Binding-site contacts:
Ligand atom N03 contacts residue PRO99 of chain 1.B at 3.6 Å.
Ligand atom C06 contacts residue TYR324 of chain 1.B at 3.7 Å (hydrophobic).
Ligand atom C10 contacts residue PHE195 of chain 1.B at 3.9 Å (hydrophobic).
Ligand atom C19 contacts residue GLN102 of chain 1.B at 3.8 Å.
Ligand atom N02 contacts residue PRO99 of chain 1.B at 3.8 Å.
Ligand atom C17 contacts residue GLU180 of chain 1.B at 3.4 Å.
Ligand atom C15 contacts residue PHE195 of chain 1.B at 4.0 Å (hydrophobic).
Ligand atom C09 contacts residue PHE195 of chain 1.B at 4.1 Å (hydrophobic).
Ligand atom C10 contacts residue SER291 of chain 1.B at 4.0 Å.
Ligand atom O03 contacts residue PRO99 of chain 1.B at 3.5 Å.
Ligand atom C12 contacts residue GLN155 of chain 1.B at 3.8 Å.
Ligand atom O01 contacts residue ILE290 of chain 1.B at 3.8 Å.
Ligand atom C15 contacts residue GLU180 of chain 1.B at 3.8 Å.
Ligand atom C06 contacts residue ILE98 of chain 1.B at 3.9 Å (hydrophobic).
Ligand atom C01 contacts residue HIS192 of chain 1.B at 3.5 Å.
Ligand atom C10 contacts residue ILE290 of chain 1.B at 4.0 Å (hydrophobic).
Ligand atom C15 contacts residue GLN155 of chain 1.B at 2.9 Å.
Ligand atom C05 contacts residue ILE98 of chain 1.B at 3.6 Å (hydrophobic).
Ligand atom C05 contacts residue ALA78 of chain 1.B at 4.1 Å (hydrophobic).
Ligand atom C13 contacts residue VAL106 of chain 1.B at 3.7 Å (hydrophobic).
Ligand atom C16 contacts residue GLN155 of chain 1.B at 4.0 Å.
Ligand atom C17 contacts residue GLN155 of chain 1.B at 3.3 Å.
Ligand atom C02 contacts residue PRO99 of chain 1.B at 3.9 Å (hydrophobic).
Ligand atom C07 contacts residue PRO99 of chain 1.B at 3.8 Å (hydrophobic).
Ligand atom O01 contacts residue ASN294 of chain 1.B at 2.3 Å (h-bond).
Ligand atom C11 contacts residue PHE195 of chain 1.B at 4.1 Å (hydrophobic).
Ligand atom C01 contacts residue ASN294 of chain 1.B at 3.6 Å.
Ligand atom S01 contacts residue ASN294 of chain 1.B at 3.8 Å.
Ligand atom O03 contacts residue GLN102 of chain 1.B at 3.4 Å.
Ligand atom C04 contacts residue TRP88 of chain 1.B at 3.7 Å (hydrophobic).
Ligand atom C03 contacts residue TRP88 of chain 1.B at 4.0 Å (hydrophobic).
Ligand atom C12 contacts residue PHE195 of chain 1.B at 3.6 Å (hydrophobic).
Ligand atom C06 contacts residue GLN102 of chain 1.B at 4.0 Å.
Ligand atom C05 contacts residue CYS75 of chain 1.B at 3.9 Å (hydrophobic).
Ligand atom C05 contacts residue SER79 of chain 1.B at 3.9 Å.
Ligand atom C07 contacts residue GLN102 of chain 1.B at 4.0 Å.
Ligand atom C19 contacts residue PRO99 of chain 1.B at 4.0 Å (hydrophobic).
Ligand atom C12 contacts residue HIS192 of chain 1.B at 3.5 Å.
Ligand atom C09 contacts residue ILE290 of chain 1.B at 4.0 Å (hydrophobic).
Ligand atom C21 contacts residue PRO99 of chain 1.B at 3.5 Å (hydrophobic).

Sequence of chain 1.B:
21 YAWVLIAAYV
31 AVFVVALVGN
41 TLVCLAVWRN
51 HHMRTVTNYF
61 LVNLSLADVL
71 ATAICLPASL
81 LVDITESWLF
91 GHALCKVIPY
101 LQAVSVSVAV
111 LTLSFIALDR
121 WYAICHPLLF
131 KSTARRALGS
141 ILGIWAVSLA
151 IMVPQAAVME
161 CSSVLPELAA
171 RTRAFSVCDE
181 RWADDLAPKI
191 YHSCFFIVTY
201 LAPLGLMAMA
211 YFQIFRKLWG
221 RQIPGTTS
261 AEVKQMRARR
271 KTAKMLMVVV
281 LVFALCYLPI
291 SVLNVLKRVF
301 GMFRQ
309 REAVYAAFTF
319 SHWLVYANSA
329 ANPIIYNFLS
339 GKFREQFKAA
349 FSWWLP

A small-molecule ligand and the protein it binds are described below.
Small molecule (SMILES): O=S(=O)(c1ccccc1)N1CCCC12CCN(c1nc3ccccc3o1)CC2